Binding-site contacts:
Ligand atom C10 contacts residue LYS33 of chain 1.X at 3.5 Å.
Ligand atom N35 contacts residue ASP124 of chain 1.Y at 3.8 Å.
Ligand atom C16 contacts residue ALA49 of chain 1.X at 3.7 Å (hydrophobic).
Ligand atom C29 contacts residue ASN130 of chain 1.Y at 3.7 Å.
Ligand atom O18 contacts residue SER20 of chain 1.X at 3.5 Å.
Ligand atom C24 contacts residue SER27 of chain 1.X at 3.6 Å.
Ligand atom N06 contacts residue THR1 of chain 1.X at 3.7 Å.
Ligand atom O31 contacts residue SER27 of chain 1.X at 2.5 Å (h-bond).
Ligand atom C38 contacts residue LEU98 of chain 1.X at 3.5 Å (hydrophobic).
Ligand atom O01 contacts residue THR48 of chain 1.X at 3.7 Å.
Ligand atom C14 contacts residue SER20 of chain 1.X at 3.8 Å.
Ligand atom O31 contacts residue SER20 of chain 1.X at 3.5 Å (h-bond).
Ligand atom N25 contacts residue ASP124 of chain 1.Y at 3.2 Å (salt-bridge).
Ligand atom C22 contacts residue THR21 of chain 1.X at 3.5 Å.
Ligand atom C02 contacts residue THR21 of chain 1.X at 3.5 Å.
Ligand atom C29 contacts residue TRP129 of chain 1.Y at 3.7 Å (hydrophobic).
Ligand atom C07 contacts residue THR1 of chain 1.X at 3.2 Å.
Ligand atom C10 contacts residue ILE45 of chain 1.X at 3.2 Å (hydrophobic).
Ligand atom C04 contacts residue THR21 of chain 1.X at 3.8 Å.
Ligand atom C04 contacts residue GLY47 of chain 1.X at 3.4 Å.
Ligand atom C29 contacts residue SER122 of chain 1.Y at 3.6 Å.
Ligand atom C15 contacts residue SER20 of chain 1.X at 3.8 Å.
Ligand atom N32 contacts residue ASP124 of chain 1.Y at 3.5 Å (salt-bridge).
Ligand atom O01 contacts residue ALA49 of chain 1.X at 3.0 Å (h-bond).
Ligand atom C29 contacts residue GLY128 of chain 1.Y at 3.8 Å.
Ligand atom O26 contacts residue GLN22 of chain 1.X at 3.5 Å (h-bond).
Ligand atom C05 contacts residue GLY47 of chain 1.X at 3.4 Å.
Ligand atom O18 contacts residue THR21 of chain 1.X at 3.2 Å (h-bond).
Ligand atom C07 contacts residue GLY47 of chain 1.X at 3.8 Å.
Ligand atom O31 contacts residue GLN22 of chain 1.X at 3.1 Å (h-bond).
Ligand atom N06 contacts residue GLY47 of chain 1.X at 2.8 Å (h-bond).
Ligand atom C13 contacts residue ALA49 of chain 1.X at 3.8 Å (hydrophobic).
Ligand atom N03 contacts residue THR21 of chain 1.X at 2.8 Å (h-bond).
Ligand atom C30 contacts residue SER122 of chain 1.Y at 3.2 Å.
Ligand atom C15 contacts residue ALA49 of chain 1.X at 3.4 Å (hydrophobic).
Ligand atom C28 contacts residue ASN130 of chain 1.Y at 3.7 Å.
Ligand atom C14 contacts residue ALA49 of chain 1.X at 3.5 Å (hydrophobic).
Ligand atom O36 contacts residue ALA126 of chain 1.Y at 3.8 Å.
Ligand atom C09 contacts residue ILE45 of chain 1.X at 3.4 Å (hydrophobic).
Ligand atom C09 contacts residue LYS33 of chain 1.X at 3.7 Å.

Sequence of chain 1.X:
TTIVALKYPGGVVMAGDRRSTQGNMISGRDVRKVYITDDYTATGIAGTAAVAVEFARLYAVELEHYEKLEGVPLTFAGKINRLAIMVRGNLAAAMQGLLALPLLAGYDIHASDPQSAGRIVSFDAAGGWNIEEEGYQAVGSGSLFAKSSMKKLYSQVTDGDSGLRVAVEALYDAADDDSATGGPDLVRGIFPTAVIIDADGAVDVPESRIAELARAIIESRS

A protein and the small-molecule ligand that binds it are described below.
Small molecule (SMILES): COC[C@H](NC(=O)[C@H](CC(=O)NOC(C)(C)C)NC(=O)c1cc(C)on1)C(=O)NCc1cccc2ccccc12

Sequence of chain 1.Y:
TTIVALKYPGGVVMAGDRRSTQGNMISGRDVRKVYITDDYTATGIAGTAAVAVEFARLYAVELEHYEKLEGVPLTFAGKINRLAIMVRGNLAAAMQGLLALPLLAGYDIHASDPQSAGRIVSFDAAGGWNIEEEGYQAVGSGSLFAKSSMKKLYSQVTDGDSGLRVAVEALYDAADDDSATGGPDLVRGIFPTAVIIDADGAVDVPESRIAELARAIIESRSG